This small molecule binds to this protein.
Small molecule (SMILES): C[C@@H](O)[C@H](CCCN=C(N)N)NC(=O)[C@@H](NC(=O)[C@@H](N)Cc1ccc(O)cc1)[C@@H](C)O

Sequence of chain 1.B:
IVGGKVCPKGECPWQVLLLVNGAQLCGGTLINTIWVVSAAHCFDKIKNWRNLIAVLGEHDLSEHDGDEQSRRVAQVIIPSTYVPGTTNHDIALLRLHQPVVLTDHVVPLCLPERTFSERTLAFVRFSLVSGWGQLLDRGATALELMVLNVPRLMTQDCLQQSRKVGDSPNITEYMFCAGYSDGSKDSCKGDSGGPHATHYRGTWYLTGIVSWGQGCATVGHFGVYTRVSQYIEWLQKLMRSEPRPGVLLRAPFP

Binding-site contacts:
Ligand atom OG1 contacts residue HIS41 of chain 1.B at 3.5 Å.
Ligand atom CG contacts residue GLY213 of chain 1.B at 3.2 Å.
Ligand atom NH2 contacts residue ASP186 of chain 1.B at 2.5 Å (salt-bridge).
Ligand atom NH2 contacts residue SER187 of chain 1.B at 3.5 Å (h-bond).
Ligand atom NH2 contacts residue GLY213 of chain 1.B at 3.4 Å.
Ligand atom CG contacts residue CYS188 of chain 1.B at 3.6 Å (hydrophobic).
Ligand atom O contacts residue SER192 of chain 1.B at 1.9 Å (h-bond).
Ligand atom N contacts residue SER211 of chain 1.B at 2.7 Å (h-bond).
Ligand atom CZ contacts residue GLY213 of chain 1.B at 3.5 Å.
Ligand atom CA contacts residue GLY213 of chain 1.B at 3.6 Å.
Ligand atom C1 contacts residue HIS41 of chain 1.B at 1.5 Å.
Ligand atom NE contacts residue GLY213 of chain 1.B at 3.3 Å.
Ligand atom NH2 contacts residue GLY215 of chain 1.B at 2.9 Å (h-bond).
Ligand atom O contacts residue GLY213 of chain 1.B at 3.1 Å (h-bond).
Ligand atom CD1 contacts residue GLY213 of chain 1.B at 3.6 Å.
Ligand atom C contacts residue SER192 of chain 1.B at 1.4 Å.
Ligand atom C contacts residue HIS41 of chain 1.B at 2.8 Å.
Ligand atom CZ contacts residue ASP186 of chain 1.B at 3.4 Å.
Ligand atom N contacts residue HIS41 of chain 1.B at 3.4 Å (h-bond).
Ligand atom CA contacts residue SER211 of chain 1.B at 3.5 Å.
Ligand atom CB contacts residue SER211 of chain 1.B at 3.5 Å.
Ligand atom CA contacts residue SER192 of chain 1.B at 2.8 Å.
Ligand atom CZ contacts residue PRO169 of chain 1.B at 3.6 Å (hydrophobic).
Ligand atom NE contacts residue GLY215 of chain 1.B at 3.6 Å (h-bond).
Ligand atom O contacts residue TRP212 of chain 1.B at 3.3 Å.
Ligand atom N contacts residue SER192 of chain 1.B at 3.4 Å (h-bond).
Ligand atom NH1 contacts residue SER187 of chain 1.B at 2.8 Å (h-bond).
Ligand atom NH1 contacts residue ASP186 of chain 1.B at 2.7 Å (salt-bridge).
Ligand atom CB contacts residue CYS188 of chain 1.B at 3.4 Å (hydrophobic).
Ligand atom CG2 contacts residue HIS41 of chain 1.B at 3.4 Å.
Ligand atom NE contacts residue SER187 of chain 1.B at 3.6 Å (h-bond).
Ligand atom CZ contacts residue GLY215 of chain 1.B at 3.6 Å.
Ligand atom CZ contacts residue SER187 of chain 1.B at 3.1 Å.
Ligand atom O contacts residue GLY190 of chain 1.B at 3.4 Å (h-bond).
Ligand atom CB contacts residue SER192 of chain 1.B at 3.3 Å.
Ligand atom C1 contacts residue SER192 of chain 1.B at 1.7 Å.
Ligand atom OH contacts residue ASP167 of chain 1.B at 3.2 Å (salt-bridge).
Ligand atom OH contacts residue PRO169 of chain 1.B at 3.4 Å.
Ligand atom C contacts residue SER211 of chain 1.B at 3.6 Å.
Ligand atom CB contacts residue GLY213 of chain 1.B at 2.5 Å.